Sequence of chain 47.C:
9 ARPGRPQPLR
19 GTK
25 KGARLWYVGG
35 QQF

Binding-site contacts:
Ligand atom OP2 contacts residue ASP242 of chain 47.A at 3.9 Å.
Ligand atom C5' contacts residue ASP242 of chain 47.A at 4.4 Å.
Ligand atom C2' contacts residue LYS25 of chain 47.C at 3.8 Å.

A protein and the small-molecule ligand that binds it are described below.
Small molecule (SMILES): Nc1ccn([C@H]2C[C@H](O)[C@@H](COP(=O)(O)O)O2)c(=O)n1

Sequence of chain 47.A:
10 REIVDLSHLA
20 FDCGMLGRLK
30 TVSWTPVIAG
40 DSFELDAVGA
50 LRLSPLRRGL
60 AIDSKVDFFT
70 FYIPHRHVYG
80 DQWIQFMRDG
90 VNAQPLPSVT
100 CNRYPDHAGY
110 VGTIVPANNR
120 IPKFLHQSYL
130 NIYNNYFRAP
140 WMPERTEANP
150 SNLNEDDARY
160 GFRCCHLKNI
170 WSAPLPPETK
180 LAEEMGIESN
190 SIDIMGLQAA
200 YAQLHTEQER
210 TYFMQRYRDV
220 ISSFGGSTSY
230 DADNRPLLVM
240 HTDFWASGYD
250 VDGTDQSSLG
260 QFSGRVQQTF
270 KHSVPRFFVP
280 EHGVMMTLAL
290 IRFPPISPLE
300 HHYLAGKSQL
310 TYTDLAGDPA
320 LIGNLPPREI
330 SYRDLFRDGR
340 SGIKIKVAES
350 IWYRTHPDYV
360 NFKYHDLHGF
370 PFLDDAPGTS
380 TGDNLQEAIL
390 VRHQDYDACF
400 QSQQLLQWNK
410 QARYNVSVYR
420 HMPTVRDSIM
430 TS